Binding-site contacts:
Ligand atom N2 contacts residue ASN73 of chain 1.B at 2.8 Å (h-bond).
Ligand atom C5 contacts residue ASN73 of chain 1.B at 3.7 Å.
Ligand atom C5 contacts residue THR75 of chain 1.B at 4.2 Å.
Ligand atom C4 contacts residue ASN73 of chain 1.B at 4.2 Å.
Ligand atom O7 contacts residue ASN73 of chain 1.B at 3.7 Å.
Ligand atom C1 contacts residue THR75 of chain 1.B at 3.4 Å.
Ligand atom O5 contacts residue ASN73 of chain 1.B at 2.4 Å (h-bond).
Ligand atom C2 contacts residue ASN73 of chain 1.B at 2.5 Å.
Ligand atom O5 contacts residue THR75 of chain 1.B at 3.7 Å.
Ligand atom C7 contacts residue ASN73 of chain 1.B at 3.2 Å.
Ligand atom C8 contacts residue ASN73 of chain 1.B at 3.6 Å.
Ligand atom O5 contacts residue LYS9 of chain 1.B at 4.2 Å.
Ligand atom C3 contacts residue ASN73 of chain 1.B at 3.8 Å.
Ligand atom C1 contacts residue VAL76 of chain 1.B at 4.4 Å (hydrophobic).
Ligand atom C1 contacts residue ASN73 of chain 1.B at 1.4 Å.
Ligand atom O5 contacts residue VAL76 of chain 1.B at 4.1 Å.

Sequence of chain 1.B:
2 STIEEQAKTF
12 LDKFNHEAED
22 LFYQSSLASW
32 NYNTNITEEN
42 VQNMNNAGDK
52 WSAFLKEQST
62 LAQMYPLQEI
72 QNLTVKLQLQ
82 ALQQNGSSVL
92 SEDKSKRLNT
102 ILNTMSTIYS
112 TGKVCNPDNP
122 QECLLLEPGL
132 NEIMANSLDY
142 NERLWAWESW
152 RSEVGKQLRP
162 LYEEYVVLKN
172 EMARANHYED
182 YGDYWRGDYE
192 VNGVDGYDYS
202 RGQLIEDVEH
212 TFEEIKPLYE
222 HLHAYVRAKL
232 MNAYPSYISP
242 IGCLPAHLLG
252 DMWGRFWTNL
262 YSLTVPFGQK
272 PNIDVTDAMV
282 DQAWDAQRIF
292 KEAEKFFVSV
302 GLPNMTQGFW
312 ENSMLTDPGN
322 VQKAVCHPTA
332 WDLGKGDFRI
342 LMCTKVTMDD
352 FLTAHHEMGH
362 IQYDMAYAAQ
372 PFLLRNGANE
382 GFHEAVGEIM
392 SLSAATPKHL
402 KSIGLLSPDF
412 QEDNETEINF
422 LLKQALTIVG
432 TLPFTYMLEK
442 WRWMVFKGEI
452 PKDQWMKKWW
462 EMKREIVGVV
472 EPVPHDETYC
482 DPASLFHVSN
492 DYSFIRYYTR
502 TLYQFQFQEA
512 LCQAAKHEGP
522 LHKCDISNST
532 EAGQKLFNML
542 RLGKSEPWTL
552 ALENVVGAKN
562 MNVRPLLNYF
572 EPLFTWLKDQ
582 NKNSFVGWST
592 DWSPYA

This small molecule binds to this protein.
Small molecule (SMILES): CC(=O)N[C@@H]1[C@@H](O)[C@H](O)[C@@H](CO)O[C@H]1O